Binding-site contacts:
Ligand atom O7 contacts residue SER311 of chain 1.A at 3.3 Å (h-bond).
Ligand atom C7 contacts residue SER311 of chain 1.A at 3.7 Å.
Ligand atom C1 contacts residue ILE281 of chain 1.A at 3.9 Å (hydrophobic).
Ligand atom C8 contacts residue SER311 of chain 1.A at 4.0 Å.
Ligand atom N2 contacts residue SER311 of chain 1.A at 4.5 Å.
Ligand atom C7 contacts residue ASN283 of chain 1.A at 3.5 Å.
Ligand atom O6 contacts residue GLU639 of chain 1.A at 4.2 Å.
Ligand atom O7 contacts residue THR312 of chain 1.A at 3.8 Å.
Ligand atom C5 contacts residue ILE281 of chain 1.A at 3.9 Å (hydrophobic).
Ligand atom C8 contacts residue MET310 of chain 1.A at 3.7 Å (hydrophobic).
Ligand atom C1 contacts residue ASN283 of chain 1.A at 1.4 Å.
Ligand atom C5 contacts residue ASN283 of chain 1.A at 3.6 Å.
Ligand atom C6 contacts residue ILE281 of chain 1.A at 4.4 Å (hydrophobic).
Ligand atom C6 contacts residue ARG558 of chain 1.A at 4.1 Å.
Ligand atom C3 contacts residue ASN283 of chain 1.A at 3.8 Å.
Ligand atom O5 contacts residue ASN283 of chain 1.A at 2.3 Å (h-bond).
Ligand atom C4 contacts residue ASN283 of chain 1.A at 4.3 Å.
Ligand atom O6 contacts residue ARG558 of chain 1.A at 3.8 Å.
Ligand atom O6 contacts residue ASP640 of chain 1.A at 3.3 Å (salt-bridge).
Ligand atom O7 contacts residue ASN283 of chain 1.A at 3.8 Å.
Ligand atom C2 contacts residue ASN283 of chain 1.A at 2.5 Å.
Ligand atom N2 contacts residue ASN283 of chain 1.A at 2.9 Å (h-bond).
Ligand atom O5 contacts residue ILE281 of chain 1.A at 3.8 Å.

A small-molecule ligand and the protein it binds are described below.
Small molecule (SMILES): CC(=O)N[C@H]1[C@H](O[C@H]2[C@H](O)[C@@H](NC(C)=O)CO[C@@H]2CO)O[C@H](CO)[C@@H](O)[C@@H]1O

Sequence of chain 1.A:
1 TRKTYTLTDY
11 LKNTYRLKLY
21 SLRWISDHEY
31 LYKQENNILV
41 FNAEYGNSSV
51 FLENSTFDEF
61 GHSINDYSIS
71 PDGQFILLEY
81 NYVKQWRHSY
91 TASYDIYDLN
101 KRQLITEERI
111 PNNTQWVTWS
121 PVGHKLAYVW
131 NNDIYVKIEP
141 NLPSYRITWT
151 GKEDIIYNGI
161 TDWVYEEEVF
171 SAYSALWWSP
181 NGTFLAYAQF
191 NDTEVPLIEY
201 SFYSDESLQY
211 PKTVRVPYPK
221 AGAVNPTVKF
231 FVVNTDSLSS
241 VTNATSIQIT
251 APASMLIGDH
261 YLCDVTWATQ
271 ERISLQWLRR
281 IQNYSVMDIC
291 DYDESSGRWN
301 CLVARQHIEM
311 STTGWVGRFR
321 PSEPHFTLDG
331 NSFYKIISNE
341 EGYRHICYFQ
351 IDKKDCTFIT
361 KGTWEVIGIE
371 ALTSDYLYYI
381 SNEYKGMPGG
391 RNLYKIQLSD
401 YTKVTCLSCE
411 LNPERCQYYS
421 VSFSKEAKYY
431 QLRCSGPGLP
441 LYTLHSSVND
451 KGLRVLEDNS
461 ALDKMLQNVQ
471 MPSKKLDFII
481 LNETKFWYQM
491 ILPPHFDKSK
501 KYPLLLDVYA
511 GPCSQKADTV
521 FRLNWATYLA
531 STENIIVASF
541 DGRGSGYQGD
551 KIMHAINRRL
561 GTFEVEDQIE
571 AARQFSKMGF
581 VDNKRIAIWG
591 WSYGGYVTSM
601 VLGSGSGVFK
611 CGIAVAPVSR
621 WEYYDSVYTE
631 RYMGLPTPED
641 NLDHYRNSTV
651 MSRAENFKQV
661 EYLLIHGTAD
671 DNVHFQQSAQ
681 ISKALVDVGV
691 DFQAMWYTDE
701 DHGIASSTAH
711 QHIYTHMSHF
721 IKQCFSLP